Binding-site contacts:
Ligand atom O5 contacts residue THR156 of chain 30.A at 3.9 Å.
Ligand atom O6 contacts residue MET151 of chain 30.A at 4.0 Å.
Ligand atom N2 contacts residue THR156 of chain 30.A at 4.3 Å.
Ligand atom O5 contacts residue MET151 of chain 30.A at 3.9 Å.
Ligand atom C1 contacts residue ASN154 of chain 30.A at 1.4 Å.
Ligand atom C8 contacts residue ASN154 of chain 30.A at 2.8 Å.
Ligand atom C5 contacts residue ASN154 of chain 30.A at 3.7 Å.
Ligand atom C5 contacts residue THR156 of chain 30.A at 4.1 Å.
Ligand atom C3 contacts residue THR156 of chain 30.A at 4.5 Å.
Ligand atom C1 contacts residue THR156 of chain 30.A at 3.2 Å.
Ligand atom O7 contacts residue ASN154 of chain 30.A at 4.3 Å.
Ligand atom C2 contacts residue THR156 of chain 30.A at 4.2 Å.
Ligand atom C4 contacts residue ASN154 of chain 30.A at 4.3 Å.
Ligand atom C6 contacts residue MET151 of chain 30.A at 4.0 Å (hydrophobic).
Ligand atom C2 contacts residue ASN154 of chain 30.A at 2.5 Å.
Ligand atom O5 contacts residue ASN154 of chain 30.A at 2.3 Å (h-bond).
Ligand atom C7 contacts residue ASN154 of chain 30.A at 3.3 Å.
Ligand atom N2 contacts residue ASN154 of chain 30.A at 2.9 Å (h-bond).
Ligand atom C3 contacts residue ASN154 of chain 30.A at 3.8 Å.

Sequence of chain 30.A:
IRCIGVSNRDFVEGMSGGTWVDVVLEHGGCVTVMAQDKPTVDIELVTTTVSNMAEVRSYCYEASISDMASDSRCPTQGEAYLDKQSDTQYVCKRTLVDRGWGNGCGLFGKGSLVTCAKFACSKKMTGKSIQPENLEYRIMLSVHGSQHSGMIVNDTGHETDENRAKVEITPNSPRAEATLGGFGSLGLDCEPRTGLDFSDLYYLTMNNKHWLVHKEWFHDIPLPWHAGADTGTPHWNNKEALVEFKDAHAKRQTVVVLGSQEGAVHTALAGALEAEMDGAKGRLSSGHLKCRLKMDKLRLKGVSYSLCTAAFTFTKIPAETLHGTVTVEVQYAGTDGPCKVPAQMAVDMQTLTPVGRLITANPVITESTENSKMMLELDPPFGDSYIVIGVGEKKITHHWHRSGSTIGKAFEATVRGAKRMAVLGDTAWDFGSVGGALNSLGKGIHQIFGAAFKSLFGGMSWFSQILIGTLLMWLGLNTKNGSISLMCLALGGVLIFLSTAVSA

A protein and the small-molecule ligand that binds it are described below.
Small molecule (SMILES): CC(=O)N[C@@H]1[C@@H](O)[C@H](O)[C@@H](CO)O[C@H]1O